This small molecule binds to this protein.
Small molecule (SMILES): O=C1OC(c2ccc(O)c(S(=O)(=O)[O-])c2)(c2ccc(O)c(S(=O)(=O)[O-])c2)c2c(Br)c(Br)c(Br)c(Br)c21

Binding-site contacts:
Ligand atom C4 contacts residue PHE8 of chain 1.A at 4.3 Å (hydrophobic).
Ligand atom C6 contacts residue PHE8 of chain 1.A at 4.1 Å (hydrophobic).
Ligand atom C9 contacts residue VAL35 of chain 1.A at 3.9 Å (hydrophobic).
Ligand atom C7 contacts residue TRP38 of chain 1.A at 4.5 Å (hydrophobic).
Ligand atom C9 contacts residue TRP38 of chain 1.A at 4.5 Å (hydrophobic).
Ligand atom BR5 contacts residue TYR108 of chain 1.A at 3.8 Å.
Ligand atom BR7 contacts residue TRP38 of chain 1.A at 3.8 Å.
Ligand atom C5 contacts residue PHE8 of chain 1.A at 4.1 Å (hydrophobic).
Ligand atom BR6 contacts residue PHE8 of chain 1.A at 4.0 Å.
Ligand atom O9 contacts residue VAL35 of chain 1.A at 4.1 Å.
Ligand atom BR5 contacts residue PHE8 of chain 1.A at 3.9 Å.
Ligand atom BR4 contacts residue VAL10 of chain 1.A at 3.9 Å.
Ligand atom O9 contacts residue GLN39 of chain 1.A at 4.4 Å.
Ligand atom C7 contacts residue PHE8 of chain 1.A at 4.4 Å (hydrophobic).
Ligand atom BR5 contacts residue VAL10 of chain 1.A at 4.2 Å.
Ligand atom O1 contacts residue VAL35 of chain 1.A at 2.9 Å.
Ligand atom BR6 contacts residue GSH1 of chain 1.D at 3.1 Å.
Ligand atom O9 contacts residue TRP38 of chain 1.A at 4.1 Å.
Ligand atom BR7 contacts residue GSH1 of chain 1.D at 3.5 Å.
Ligand atom BR4 contacts residue PHE8 of chain 1.A at 4.3 Å.
Ligand atom BR4 contacts residue GLY205 of chain 1.A at 3.7 Å.
Ligand atom C2 contacts residue VAL35 of chain 1.A at 3.7 Å (hydrophobic).
Ligand atom C6 contacts residue GSH1 of chain 1.D at 4.5 Å.
Ligand atom BR5 contacts residue GLY205 of chain 1.A at 3.8 Å.

Sequence of chain 1.A:
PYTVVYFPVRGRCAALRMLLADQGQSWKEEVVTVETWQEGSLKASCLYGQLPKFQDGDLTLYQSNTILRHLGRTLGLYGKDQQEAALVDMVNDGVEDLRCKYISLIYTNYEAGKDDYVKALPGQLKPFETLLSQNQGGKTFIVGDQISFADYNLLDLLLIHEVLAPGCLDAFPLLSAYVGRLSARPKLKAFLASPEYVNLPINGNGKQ